Binding-site contacts:
Ligand atom C1 contacts residue SER320 of chain 1.C at 3.6 Å.
Ligand atom C4 contacts residue ASN318 of chain 1.C at 4.2 Å.
Ligand atom C3 contacts residue SER320 of chain 1.C at 4.2 Å.
Ligand atom C2 contacts residue SER320 of chain 1.C at 4.2 Å.
Ligand atom N2 contacts residue SER320 of chain 1.C at 4.1 Å.
Ligand atom C7 contacts residue ASN318 of chain 1.C at 3.3 Å.
Ligand atom O5 contacts residue SER320 of chain 1.C at 4.2 Å.
Ligand atom C6 contacts residue SER296 of chain 1.C at 4.3 Å.
Ligand atom C2 contacts residue ASN318 of chain 1.C at 2.5 Å.
Ligand atom O5 contacts residue NAG2 of chain 1.V at 3.2 Å.
Ligand atom O5 contacts residue ASN318 of chain 1.C at 2.4 Å (h-bond).
Ligand atom C5 contacts residue NAG2 of chain 1.V at 4.1 Å.
Ligand atom C5 contacts residue SER320 of chain 1.C at 4.0 Å.
Ligand atom C8 contacts residue ASN318 of chain 1.C at 4.4 Å.
Ligand atom C1 contacts residue NAG2 of chain 1.V at 4.2 Å.
Ligand atom O5 contacts residue SER296 of chain 1.C at 4.0 Å.
Ligand atom N2 contacts residue ASN318 of chain 1.C at 2.9 Å (h-bond).
Ligand atom C5 contacts residue ASN318 of chain 1.C at 3.6 Å.
Ligand atom C3 contacts residue ASN318 of chain 1.C at 3.8 Å.
Ligand atom C1 contacts residue ASN318 of chain 1.C at 1.4 Å.
Ligand atom O6 contacts residue SER297 of chain 1.C at 4.3 Å.
Ligand atom O7 contacts residue ASN318 of chain 1.C at 3.2 Å (h-bond).
Ligand atom C6 contacts residue NAG2 of chain 1.V at 3.8 Å.
Ligand atom C8 contacts residue MET321 of chain 1.C at 3.7 Å (hydrophobic).
Ligand atom C7 contacts residue MET321 of chain 1.C at 4.4 Å (hydrophobic).
Ligand atom O7 contacts residue MET321 of chain 1.C at 4.1 Å.

The protein below binds the small molecule below.
Small molecule (SMILES): CC(=O)N[C@H]1[C@H](O[C@H]2[C@H](O)[C@@H](NC(C)=O)CO[C@@H]2CO)O[C@H](CO)[C@@H](O)[C@@H]1O

Sequence of chain 1.C:
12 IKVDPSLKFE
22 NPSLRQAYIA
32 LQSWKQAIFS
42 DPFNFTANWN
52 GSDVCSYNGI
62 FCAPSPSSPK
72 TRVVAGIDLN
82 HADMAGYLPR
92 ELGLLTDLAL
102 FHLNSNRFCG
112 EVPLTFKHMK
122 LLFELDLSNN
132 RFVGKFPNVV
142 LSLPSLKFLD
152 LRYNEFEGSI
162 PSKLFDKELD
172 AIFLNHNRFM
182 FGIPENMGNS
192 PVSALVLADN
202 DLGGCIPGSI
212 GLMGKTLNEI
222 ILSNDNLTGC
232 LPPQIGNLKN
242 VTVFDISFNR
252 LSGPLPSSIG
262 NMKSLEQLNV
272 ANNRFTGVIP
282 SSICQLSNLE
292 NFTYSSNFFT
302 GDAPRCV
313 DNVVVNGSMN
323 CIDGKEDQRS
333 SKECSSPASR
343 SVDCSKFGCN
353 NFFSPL